Sequence of chain 1.B:
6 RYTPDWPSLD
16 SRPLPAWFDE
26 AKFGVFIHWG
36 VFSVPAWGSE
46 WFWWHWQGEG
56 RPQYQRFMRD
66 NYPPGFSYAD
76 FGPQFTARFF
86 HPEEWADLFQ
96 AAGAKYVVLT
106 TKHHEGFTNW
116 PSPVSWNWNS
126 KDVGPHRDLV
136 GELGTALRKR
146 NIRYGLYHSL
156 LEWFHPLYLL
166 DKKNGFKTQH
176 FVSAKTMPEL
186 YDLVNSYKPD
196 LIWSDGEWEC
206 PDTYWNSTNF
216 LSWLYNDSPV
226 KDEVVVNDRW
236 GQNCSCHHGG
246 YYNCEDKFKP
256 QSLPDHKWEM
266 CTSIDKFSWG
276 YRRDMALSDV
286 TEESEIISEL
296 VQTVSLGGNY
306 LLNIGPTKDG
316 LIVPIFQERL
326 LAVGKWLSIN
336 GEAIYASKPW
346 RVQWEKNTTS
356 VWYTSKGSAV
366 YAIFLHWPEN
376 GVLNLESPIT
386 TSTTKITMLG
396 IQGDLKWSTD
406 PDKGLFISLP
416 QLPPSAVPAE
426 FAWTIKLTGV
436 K

This small molecule binds to this protein.
Small molecule (SMILES): C[C@@H]1NC[C@@H](O)[C@H](O)[C@@H]1O

Binding-site contacts:
Ligand atom C6 contacts residue PHE31 of chain 1.B at 4.1 Å (hydrophobic).
Ligand atom O3 contacts residue GLU45 of chain 1.B at 2.9 Å (salt-bridge).
Ligand atom C3 contacts residue HIS108 of chain 1.B at 4.2 Å.
Ligand atom C5 contacts residue HIS33 of chain 1.B at 4.3 Å.
Ligand atom O3 contacts residue HIS108 of chain 1.B at 3.1 Å.
Ligand atom O4 contacts residue HIS33 of chain 1.B at 2.6 Å (h-bond).
Ligand atom C5 contacts residue ASP200 of chain 1.B at 3.9 Å.
Ligand atom C3 contacts residue TRP46 of chain 1.B at 4.0 Å (hydrophobic).
Ligand atom O4 contacts residue TYR152 of chain 1.B at 3.2 Å (h-bond).
Ligand atom O2 contacts residue TRP46 of chain 1.B at 3.0 Å (h-bond).
Ligand atom C3 contacts residue TRP274 of chain 1.B at 4.0 Å (hydrophobic).
Ligand atom C6 contacts residue HIS33 of chain 1.B at 3.8 Å.
Ligand atom C1 contacts residue ASP200 of chain 1.B at 3.2 Å.
Ligand atom C5 contacts residue TRP274 of chain 1.B at 3.8 Å (hydrophobic).
Ligand atom C2 contacts residue TYR152 of chain 1.B at 4.2 Å (hydrophobic).
Ligand atom C1 contacts residue ASP251 of chain 1.B at 3.5 Å.
Ligand atom O3 contacts residue TRP46 of chain 1.B at 3.3 Å (h-bond).
Ligand atom C6 contacts residue TRP274 of chain 1.B at 4.0 Å (hydrophobic).
Ligand atom N5 contacts residue ASP200 of chain 1.B at 2.9 Å (salt-bridge).
Ligand atom C6 contacts residue TRP198 of chain 1.B at 4.0 Å (hydrophobic).
Ligand atom C4 contacts residue GLU45 of chain 1.B at 4.3 Å.
Ligand atom C4 contacts residue HIS108 of chain 1.B at 4.2 Å.
Ligand atom C3 contacts residue GLU45 of chain 1.B at 3.7 Å.
Ligand atom C6 contacts residue ASP251 of chain 1.B at 3.5 Å.
Ligand atom C1 contacts residue ARG234 of chain 1.B at 4.0 Å.
Ligand atom O4 contacts residue ASP200 of chain 1.B at 3.7 Å.
Ligand atom C4 contacts residue ASP200 of chain 1.B at 4.2 Å.
Ligand atom N5 contacts residue ARG234 of chain 1.B at 3.4 Å (salt-bridge).
Ligand atom C2 contacts residue HIS109 of chain 1.B at 3.8 Å.
Ligand atom C2 contacts residue ASP200 of chain 1.B at 3.5 Å.
Ligand atom C4 contacts residue TRP274 of chain 1.B at 3.7 Å (hydrophobic).
Ligand atom O3 contacts residue TRP274 of chain 1.B at 4.2 Å.
Ligand atom C2 contacts residue TRP46 of chain 1.B at 4.0 Å (hydrophobic).
Ligand atom C4 contacts residue HIS33 of chain 1.B at 3.5 Å.
Ligand atom N5 contacts residue ASP251 of chain 1.B at 3.4 Å (salt-bridge).
Ligand atom O4 contacts residue HIS108 of chain 1.B at 3.1 Å (h-bond).
Ligand atom C5 contacts residue ASP251 of chain 1.B at 3.5 Å.
Ligand atom C6 contacts residue ASP200 of chain 1.B at 4.2 Å.
Ligand atom O2 contacts residue HIS109 of chain 1.B at 3.3 Å (h-bond).
Ligand atom O2 contacts residue TRP203 of chain 1.B at 4.1 Å.